Sequence of chain 1.E:
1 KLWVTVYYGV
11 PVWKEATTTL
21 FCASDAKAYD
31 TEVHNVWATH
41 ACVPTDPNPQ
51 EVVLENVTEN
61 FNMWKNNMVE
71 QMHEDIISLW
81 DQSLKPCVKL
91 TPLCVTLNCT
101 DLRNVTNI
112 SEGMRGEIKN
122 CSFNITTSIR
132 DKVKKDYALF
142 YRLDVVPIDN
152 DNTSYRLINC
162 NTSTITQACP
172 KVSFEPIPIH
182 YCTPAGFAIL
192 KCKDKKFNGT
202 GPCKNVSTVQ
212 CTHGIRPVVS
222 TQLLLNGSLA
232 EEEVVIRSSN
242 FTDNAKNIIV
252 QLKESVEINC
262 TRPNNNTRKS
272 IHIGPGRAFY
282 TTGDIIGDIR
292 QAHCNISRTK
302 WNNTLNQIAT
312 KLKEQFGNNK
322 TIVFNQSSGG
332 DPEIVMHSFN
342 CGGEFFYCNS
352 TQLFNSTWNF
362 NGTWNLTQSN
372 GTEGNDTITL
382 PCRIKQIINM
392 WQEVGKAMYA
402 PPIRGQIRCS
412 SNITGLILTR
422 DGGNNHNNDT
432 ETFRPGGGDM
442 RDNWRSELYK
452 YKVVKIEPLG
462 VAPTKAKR

Binding-site contacts:
Ligand atom C4 contacts residue ASN366 of chain 1.E at 4.3 Å.
Ligand atom O7 contacts residue ASN366 of chain 1.E at 3.4 Å (h-bond).
Ligand atom C3 contacts residue ASN366 of chain 1.E at 3.9 Å.
Ligand atom C8 contacts residue NAG2 of chain 1.WA at 4.0 Å.
Ligand atom C2 contacts residue ASN366 of chain 1.E at 2.6 Å.
Ligand atom C5 contacts residue ASN366 of chain 1.E at 3.6 Å.
Ligand atom O5 contacts residue ASN366 of chain 1.E at 2.5 Å (h-bond).
Ligand atom N2 contacts residue ASN366 of chain 1.E at 2.9 Å (h-bond).
Ligand atom C7 contacts residue ASN366 of chain 1.E at 3.3 Å.
Ligand atom C8 contacts residue ASN366 of chain 1.E at 3.9 Å.
Ligand atom C1 contacts residue ASN366 of chain 1.E at 1.4 Å.

The protein below binds the small molecule below.
Small molecule (SMILES): CC(=O)N[C@@H]1[C@@H](O)[C@H](O)[C@@H](CO)O[C@H]1O